Binding-site contacts:
Ligand atom C13 contacts residue ASP72 of chain 8.A at 3.2 Å.
Ligand atom C11 contacts residue ALA37 of chain 8.A at 3.4 Å (hydrophobic).
Ligand atom O1 contacts residue LEU102 of chain 8.A at 3.8 Å.
Ligand atom C22 contacts residue ARG88 of chain 8.A at 3.7 Å.
Ligand atom N1 contacts residue PHE70 of chain 8.A at 3.8 Å.
Ligand atom C12 contacts residue HIS138 of chain 3.A at 3.6 Å.
Ligand atom N1 contacts residue SER39 of chain 8.A at 3.0 Å (h-bond).
Ligand atom C12 contacts residue ASP72 of chain 8.A at 3.8 Å.
Ligand atom C23 contacts residue LEU102 of chain 8.A at 3.8 Å (hydrophobic).
Ligand atom N1 contacts residue SER71 of chain 8.A at 3.8 Å.
Ligand atom N1 contacts residue ALA38 of chain 8.A at 3.3 Å (h-bond).
Ligand atom C10 contacts residue ALA37 of chain 8.A at 3.8 Å (hydrophobic).
Ligand atom C20 contacts residue MET105 of chain 8.A at 3.7 Å (hydrophobic).
Ligand atom N5 contacts residue LEU73 of chain 8.A at 3.7 Å.
Ligand atom N2 contacts residue ASP72 of chain 8.A at 3.1 Å (salt-bridge).
Ligand atom C18 contacts residue LEU102 of chain 8.A at 3.6 Å (hydrophobic).
Ligand atom C1 contacts residue LEU102 of chain 8.A at 3.7 Å (hydrophobic).
Ligand atom C14 contacts residue HIS138 of chain 3.A at 3.8 Å.
Ligand atom C13 contacts residue HIS138 of chain 3.A at 3.7 Å.
Ligand atom C14 contacts residue SO41 of chain 8.D at 3.7 Å.
Ligand atom C13 contacts residue SER71 of chain 8.A at 3.4 Å.
Ligand atom N4 contacts residue LEU73 of chain 8.A at 3.7 Å.
Ligand atom C1 contacts residue ASN106 of chain 8.A at 3.8 Å.
Ligand atom C6 contacts residue ALA37 of chain 8.A at 3.3 Å (hydrophobic).
Ligand atom C8 contacts residue SER39 of chain 8.A at 3.4 Å.
Ligand atom C contacts residue ASN106 of chain 8.A at 3.3 Å.
Ligand atom C23 contacts residue ARG88 of chain 8.A at 3.6 Å.
Ligand atom O1 contacts residue ASN106 of chain 8.A at 2.8 Å (h-bond).
Ligand atom C14 contacts residue SER71 of chain 8.A at 3.6 Å.
Ligand atom C14 contacts residue PHE70 of chain 8.A at 3.9 Å (hydrophobic).
Ligand atom C7 contacts residue ALA37 of chain 8.A at 3.6 Å (hydrophobic).
Ligand atom C7 contacts residue SER39 of chain 8.A at 3.7 Å.
Ligand atom N5 contacts residue MET74 of chain 8.A at 2.9 Å (h-bond).
Ligand atom N1 contacts residue SO41 of chain 8.D at 3.4 Å (h-bond).
Ligand atom N contacts residue LEU102 of chain 8.A at 3.6 Å.
Ligand atom C contacts residue LEU86 of chain 8.A at 3.6 Å (hydrophobic).
Ligand atom C7 contacts residue THR10 of chain 8.A at 3.7 Å.
Ligand atom N2 contacts residue HIS138 of chain 3.A at 3.8 Å.
Ligand atom O1 contacts residue MET74 of chain 8.A at 3.8 Å.
Ligand atom C20 contacts residue ASN106 of chain 8.A at 3.6 Å.

Sequence of chain 3.A:
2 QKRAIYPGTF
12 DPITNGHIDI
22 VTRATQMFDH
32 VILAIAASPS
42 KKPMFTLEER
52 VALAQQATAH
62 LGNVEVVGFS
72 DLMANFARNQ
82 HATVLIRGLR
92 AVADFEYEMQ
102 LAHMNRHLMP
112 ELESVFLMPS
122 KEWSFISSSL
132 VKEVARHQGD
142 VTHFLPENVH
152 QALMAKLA

Sequence of chain 8.A:
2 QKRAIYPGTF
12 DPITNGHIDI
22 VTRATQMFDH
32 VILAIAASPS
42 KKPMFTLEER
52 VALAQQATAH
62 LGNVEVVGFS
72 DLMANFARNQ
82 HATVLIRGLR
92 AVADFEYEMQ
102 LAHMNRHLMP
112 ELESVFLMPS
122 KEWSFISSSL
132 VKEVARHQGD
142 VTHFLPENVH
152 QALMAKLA

A small-molecule ligand and the protein it binds are described below.
Small molecule (SMILES): COC(=O)N1CCC(Cc2cccc([C@@H](CC#N)Nc3nc4ccc(C)nc4[nH]3)c2)CC1